Sequence of chain 1.H:
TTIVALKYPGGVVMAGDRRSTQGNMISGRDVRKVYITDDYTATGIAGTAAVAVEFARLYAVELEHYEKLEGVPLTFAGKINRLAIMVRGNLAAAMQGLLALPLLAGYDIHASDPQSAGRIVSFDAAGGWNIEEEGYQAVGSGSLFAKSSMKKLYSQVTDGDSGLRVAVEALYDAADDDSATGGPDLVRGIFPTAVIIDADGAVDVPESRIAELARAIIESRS

Binding-site contacts:
Ligand atom OE1 contacts residue THR48 of chain 1.H at 3.4 Å (h-bond).
Ligand atom N contacts residue ASP124 of chain 1.P at 3.0 Å (salt-bridge).
Ligand atom CB contacts residue THR1 of chain 1.H at 3.0 Å.
Ligand atom CA contacts residue GLY47 of chain 1.H at 3.7 Å.
Ligand atom CA contacts residue THR21 of chain 1.H at 3.3 Å.
Ligand atom O contacts residue ALA49 of chain 1.H at 2.8 Å (h-bond).
Ligand atom N contacts residue GLN22 of chain 1.H at 3.4 Å (h-bond).
Ligand atom NE2 contacts residue THR48 of chain 1.H at 3.3 Å (h-bond).
Ligand atom ND2 contacts residue SER27 of chain 1.H at 3.5 Å (h-bond).
Ligand atom OD1 contacts residue GLN22 of chain 1.H at 3.1 Å (h-bond).
Ligand atom OD1 contacts residue SER27 of chain 1.H at 3.7 Å.
Ligand atom OE1 contacts residue GLY47 of chain 1.H at 3.5 Å.
Ligand atom CA contacts residue HXD1 of chain 1.TA at 2.5 Å.
Ligand atom CG contacts residue ASP124 of chain 1.P at 3.7 Å.
Ligand atom O contacts residue SER20 of chain 1.H at 3.3 Å.
Ligand atom NE2 contacts residue HXD1 of chain 1.TA at 3.2 Å (h-bond).
Ligand atom C contacts residue THR1 of chain 1.H at 1.4 Å.
Ligand atom CG contacts residue SER27 of chain 1.H at 3.5 Å.
Ligand atom N contacts residue HXD1 of chain 1.TA at 3.6 Å.
Ligand atom CB contacts residue GLY47 of chain 1.H at 3.6 Å.
Ligand atom N contacts residue HXD1 of chain 1.TA at 1.4 Å.
Ligand atom O contacts residue HXD1 of chain 1.TA at 3.4 Å.
Ligand atom CB contacts residue ASP124 of chain 1.P at 3.6 Å.
Ligand atom CB contacts residue THR21 of chain 1.H at 3.7 Å.
Ligand atom C contacts residue HXD1 of chain 1.TA at 3.1 Å.
Ligand atom CA contacts residue GLY47 of chain 1.H at 3.5 Å.
Ligand atom N contacts residue GLY47 of chain 1.H at 2.8 Å (h-bond).
Ligand atom O contacts residue THR21 of chain 1.H at 2.8 Å (h-bond).
Ligand atom CD2 contacts residue ALA49 of chain 1.H at 3.7 Å (hydrophobic).
Ligand atom CB contacts residue SER20 of chain 1.H at 3.5 Å.
Ligand atom C contacts residue GLY47 of chain 1.H at 3.6 Å.
Ligand atom OXT contacts residue GLY47 of chain 1.H at 3.1 Å (h-bond).
Ligand atom CG contacts residue ALA49 of chain 1.H at 3.6 Å (hydrophobic).
Ligand atom N contacts residue THR21 of chain 1.H at 2.9 Å (h-bond).
Ligand atom C contacts residue THR21 of chain 1.H at 3.6 Å.
Ligand atom CA contacts residue THR1 of chain 1.H at 2.5 Å.
Ligand atom ND2 contacts residue SER20 of chain 1.H at 3.6 Å.
Ligand atom OXT contacts residue THR1 of chain 1.H at 2.4 Å (h-bond).
Ligand atom O contacts residue THR48 of chain 1.H at 3.6 Å.
Ligand atom CD2 contacts residue VAL31 of chain 1.H at 3.7 Å (hydrophobic).

The small molecule below binds the protein below.
Small molecule (SMILES): CC(C)C[C@@H](CO)NC(=O)[C@H](CCC(N)=O)NC(=O)[C@@H](N)CC(N)=O

Sequence of chain 1.P:
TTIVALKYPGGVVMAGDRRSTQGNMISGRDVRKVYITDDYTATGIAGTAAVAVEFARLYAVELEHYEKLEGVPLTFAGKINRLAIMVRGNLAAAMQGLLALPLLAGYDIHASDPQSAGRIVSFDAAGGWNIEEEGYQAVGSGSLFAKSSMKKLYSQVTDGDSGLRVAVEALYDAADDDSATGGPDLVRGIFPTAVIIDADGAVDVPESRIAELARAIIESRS